Sequence of chain 1.C:
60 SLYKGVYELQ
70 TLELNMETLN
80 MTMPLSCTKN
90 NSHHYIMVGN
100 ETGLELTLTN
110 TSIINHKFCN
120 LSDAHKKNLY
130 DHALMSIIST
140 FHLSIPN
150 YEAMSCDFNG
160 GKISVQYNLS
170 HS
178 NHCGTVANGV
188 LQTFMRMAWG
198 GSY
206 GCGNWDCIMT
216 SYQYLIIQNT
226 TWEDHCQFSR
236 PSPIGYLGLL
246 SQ

A protein and the small-molecule ligand that binds it are described below.
Small molecule (SMILES): CC(=O)N[C@H]1[C@H](O[C@H]2[C@H](O)[C@@H](NC(C)=O)CO[C@@H]2CO)O[C@H](CO)[C@@H](O)[C@@H]1O

Binding-site contacts:
Ligand atom C4 contacts residue ASN109 of chain 1.C at 4.4 Å.
Ligand atom O5 contacts residue GLN218 of chain 1.C at 3.8 Å.
Ligand atom C5 contacts residue GLN218 of chain 1.C at 4.3 Å.
Ligand atom C7 contacts residue SER216 of chain 1.C at 3.9 Å.
Ligand atom C1 contacts residue SER216 of chain 1.C at 3.7 Å.
Ligand atom O3 contacts residue SER216 of chain 1.C at 4.0 Å.
Ligand atom C3 contacts residue ASN109 of chain 1.C at 3.9 Å.
Ligand atom C2 contacts residue SER216 of chain 1.C at 3.6 Å.
Ligand atom C3 contacts residue SER216 of chain 1.C at 3.5 Å.
Ligand atom C5 contacts residue ASN109 of chain 1.C at 3.8 Å.
Ligand atom C2 contacts residue ASN109 of chain 1.C at 2.5 Å.
Ligand atom N2 contacts residue ASN109 of chain 1.C at 2.9 Å (h-bond).
Ligand atom C1 contacts residue GLN218 of chain 1.C at 4.2 Å.
Ligand atom N2 contacts residue TYR217 of chain 1.C at 4.4 Å.
Ligand atom N2 contacts residue SER216 of chain 1.C at 2.9 Å (h-bond).
Ligand atom C8 contacts residue SER216 of chain 1.C at 3.5 Å.
Ligand atom O5 contacts residue ASN109 of chain 1.C at 2.5 Å (h-bond).
Ligand atom O7 contacts residue ASN109 of chain 1.C at 3.6 Å.
Ligand atom C1 contacts residue ASN109 of chain 1.C at 1.5 Å.
Ligand atom C8 contacts residue ASN109 of chain 1.C at 4.0 Å.
Ligand atom C7 contacts residue ASN109 of chain 1.C at 3.5 Å.
Ligand atom C8 contacts residue TYR217 of chain 1.C at 3.3 Å (hydrophobic).